Sequence of chain 20.A:
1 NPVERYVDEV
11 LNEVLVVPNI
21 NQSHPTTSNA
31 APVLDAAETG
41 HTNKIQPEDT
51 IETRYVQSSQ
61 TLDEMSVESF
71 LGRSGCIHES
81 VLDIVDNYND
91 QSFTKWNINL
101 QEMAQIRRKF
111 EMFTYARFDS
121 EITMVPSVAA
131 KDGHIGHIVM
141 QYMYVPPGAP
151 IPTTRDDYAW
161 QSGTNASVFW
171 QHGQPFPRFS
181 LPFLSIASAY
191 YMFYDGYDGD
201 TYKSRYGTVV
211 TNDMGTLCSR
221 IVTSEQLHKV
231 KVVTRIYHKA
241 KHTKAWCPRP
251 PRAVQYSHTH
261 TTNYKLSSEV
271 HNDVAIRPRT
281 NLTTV

The protein below binds the small molecule below.
Small molecule (SMILES): Cc1cc(CCCOc2c(C)cc(-n3nnc(C)n3)cc2C)on1

Binding-site contacts:
Ligand atom C3C contacts residue LEU181 of chain 20.A at 4.0 Å (hydrophobic).
Ligand atom C1C contacts residue MET214 of chain 20.A at 3.4 Å (hydrophobic).
Ligand atom C1B contacts residue LEU181 of chain 20.A at 3.9 Å (hydrophobic).
Ligand atom CM6 contacts residue LEU181 of chain 20.A at 3.8 Å (hydrophobic).
Ligand atom N2 contacts residue MET214 of chain 20.A at 3.7 Å.
Ligand atom N3A contacts residue PHE179 of chain 20.A at 3.6 Å.
Ligand atom C4A contacts residue TYR144 of chain 20.A at 3.5 Å (hydrophobic).
Ligand atom CM6 contacts residue TYR144 of chain 20.A at 3.7 Å (hydrophobic).
Ligand atom C4 contacts residue TYR190 of chain 20.A at 3.8 Å (hydrophobic).
Ligand atom N1A contacts residue MET124 of chain 20.A at 3.9 Å.
Ligand atom C6B contacts residue LEU181 of chain 20.A at 3.5 Å (hydrophobic).
Ligand atom C5B contacts residue LEU181 of chain 20.A at 3.6 Å (hydrophobic).
Ligand atom C4 contacts residue LEU100 of chain 20.A at 3.8 Å (hydrophobic).
Ligand atom CM6 contacts residue LEU184 of chain 20.A at 3.6 Å (hydrophobic).
Ligand atom O1 contacts residue MET214 of chain 20.A at 3.2 Å.
Ligand atom O1 contacts residue LEU100 of chain 20.A at 3.8 Å.
Ligand atom CM2 contacts residue ILE122 of chain 20.A at 3.9 Å (hydrophobic).
Ligand atom C5 contacts residue LEU100 of chain 20.A at 4.0 Å (hydrophobic).
Ligand atom N3A contacts residue TYR144 of chain 20.A at 3.2 Å.
Ligand atom O1B contacts residue ILE98 of chain 20.A at 3.1 Å.
Ligand atom CM4 contacts residue TYR144 of chain 20.A at 3.8 Å (hydrophobic).
Ligand atom C1B contacts residue ILE98 of chain 20.A at 3.6 Å (hydrophobic).
Ligand atom CM4 contacts residue VAL168 of chain 20.A at 3.9 Å (hydrophobic).
Ligand atom C5 contacts residue MET214 of chain 20.A at 3.7 Å (hydrophobic).
Ligand atom C6B contacts residue ILE98 of chain 20.A at 3.8 Å (hydrophobic).
Ligand atom CM2 contacts residue ILE77 of chain 20.A at 3.9 Å (hydrophobic).
Ligand atom CM3 contacts residue TYR190 of chain 20.A at 3.8 Å (hydrophobic).
Ligand atom C5B contacts residue TYR144 of chain 20.A at 3.7 Å (hydrophobic).
Ligand atom C4 contacts residue MET214 of chain 20.A at 4.0 Å (hydrophobic).
Ligand atom CM4 contacts residue TYR142 of chain 20.A at 3.9 Å (hydrophobic).
Ligand atom N2A contacts residue PHE179 of chain 20.A at 3.3 Å.
Ligand atom N2A contacts residue TYR144 of chain 20.A at 4.0 Å.
Ligand atom N1A contacts residue LEU217 of chain 20.A at 3.4 Å.
Ligand atom C3 contacts residue LEU100 of chain 20.A at 3.7 Å (hydrophobic).
Ligand atom CM4 contacts residue ALA166 of chain 20.A at 3.1 Å (hydrophobic).
Ligand atom C4A contacts residue PHE179 of chain 20.A at 3.5 Å (hydrophobic).
Ligand atom N5A contacts residue PHE179 of chain 20.A at 3.2 Å.
Ligand atom N5A contacts residue LEU217 of chain 20.A at 3.7 Å.
Ligand atom N2 contacts residue LEU100 of chain 20.A at 3.8 Å.
Ligand atom N1A contacts residue PHE179 of chain 20.A at 3.2 Å.